Sequence of chain 42.F:
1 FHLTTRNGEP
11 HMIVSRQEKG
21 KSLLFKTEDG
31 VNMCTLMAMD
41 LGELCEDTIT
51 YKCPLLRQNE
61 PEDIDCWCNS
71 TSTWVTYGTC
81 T

Sequence of chain 42.E:
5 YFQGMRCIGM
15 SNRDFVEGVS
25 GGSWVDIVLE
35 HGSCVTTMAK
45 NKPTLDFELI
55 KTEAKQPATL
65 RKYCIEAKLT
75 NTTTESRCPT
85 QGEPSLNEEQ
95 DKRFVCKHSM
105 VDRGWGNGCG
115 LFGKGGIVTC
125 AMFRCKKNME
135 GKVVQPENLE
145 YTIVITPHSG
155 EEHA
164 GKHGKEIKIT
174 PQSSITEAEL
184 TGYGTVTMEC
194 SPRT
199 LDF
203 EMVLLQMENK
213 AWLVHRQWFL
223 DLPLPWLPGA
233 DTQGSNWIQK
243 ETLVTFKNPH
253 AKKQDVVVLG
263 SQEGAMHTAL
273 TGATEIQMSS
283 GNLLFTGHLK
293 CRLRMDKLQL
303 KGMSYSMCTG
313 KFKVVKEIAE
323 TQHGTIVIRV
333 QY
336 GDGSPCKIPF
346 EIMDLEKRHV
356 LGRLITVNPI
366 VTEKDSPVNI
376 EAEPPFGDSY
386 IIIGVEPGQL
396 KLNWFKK

Binding-site contacts:
Ligand atom O7 contacts residue ASN75 of chain 42.E at 3.2 Å (h-bond).
Ligand atom O6 contacts residue THR48 of chain 42.F at 4.0 Å.
Ligand atom O7 contacts residue MET126 of chain 42.E at 3.1 Å.
Ligand atom C2 contacts residue ASN75 of chain 42.E at 2.6 Å.
Ligand atom C6 contacts residue THR48 of chain 42.F at 4.4 Å.
Ligand atom O6 contacts residue NAG1 of chain 42.Z at 4.1 Å.
Ligand atom C7 contacts residue ASN75 of chain 42.E at 2.8 Å.
Ligand atom O6 contacts residue CYS45 of chain 42.F at 3.4 Å (h-bond).
Ligand atom O6 contacts residue ASN75 of chain 42.E at 3.8 Å.
Ligand atom C4 contacts residue ASN75 of chain 42.E at 4.0 Å.
Ligand atom C4 contacts residue NAG1 of chain 42.Z at 2.9 Å.
Ligand atom O4 contacts residue NAG1 of chain 42.Z at 1.6 Å.
Ligand atom C8 contacts residue PHE98 of chain 42.E at 3.6 Å (hydrophobic).
Ligand atom C2 contacts residue NAG1 of chain 42.Z at 4.1 Å.
Ligand atom C3 contacts residue NAG1 of chain 42.Z at 3.3 Å.
Ligand atom N2 contacts residue ASN75 of chain 42.E at 3.0 Å (h-bond).
Ligand atom C5 contacts residue ASN75 of chain 42.E at 3.2 Å.
Ligand atom C8 contacts residue MET126 of chain 42.E at 3.7 Å (hydrophobic).
Ligand atom O6 contacts residue GLU46 of chain 42.F at 3.8 Å.
Ligand atom C6 contacts residue CYS45 of chain 42.F at 4.4 Å (hydrophobic).
Ligand atom O3 contacts residue NAG1 of chain 42.Z at 2.4 Å (h-bond).
Ligand atom C7 contacts residue MET126 of chain 42.E at 3.8 Å (hydrophobic).
Ligand atom C1 contacts residue ASN75 of chain 42.E at 1.3 Å.
Ligand atom C8 contacts residue ASN75 of chain 42.E at 3.0 Å.
Ligand atom C6 contacts residue NAG1 of chain 42.Z at 3.4 Å.
Ligand atom C3 contacts residue ASN75 of chain 42.E at 3.5 Å.
Ligand atom O5 contacts residue ASN75 of chain 42.E at 2.1 Å (h-bond).
Ligand atom C5 contacts residue NAG1 of chain 42.Z at 3.7 Å.
Ligand atom O5 contacts residue THR48 of chain 42.F at 4.0 Å.
Ligand atom C6 contacts residue ASN75 of chain 42.E at 3.8 Å.

A small-molecule ligand and the protein it binds are described below.
Small molecule (SMILES): CC(=O)N[C@@H]1[C@@H](O)[C@H](O)[C@@H](CO)O[C@H]1O